Sequence of chain 1.A:
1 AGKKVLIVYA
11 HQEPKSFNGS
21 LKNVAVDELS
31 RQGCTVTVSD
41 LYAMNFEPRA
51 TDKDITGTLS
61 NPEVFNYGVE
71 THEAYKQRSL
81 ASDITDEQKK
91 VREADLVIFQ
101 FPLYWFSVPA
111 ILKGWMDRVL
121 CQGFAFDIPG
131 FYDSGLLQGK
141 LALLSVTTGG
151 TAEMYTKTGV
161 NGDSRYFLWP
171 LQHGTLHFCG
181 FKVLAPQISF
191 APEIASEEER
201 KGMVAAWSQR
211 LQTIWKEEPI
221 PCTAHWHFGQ

Binding-site contacts:
Ligand atom C5 contacts residue FAD1 of chain 1.D at 3.7 Å.
Ligand atom O13 contacts residue TYR155 of chain 1.A at 4.0 Å.
Ligand atom C11 contacts residue PHE106 of chain 1.A at 3.5 Å (hydrophobic).
Ligand atom C7 contacts residue PHE178 of chain 1.B at 3.4 Å (hydrophobic).
Ligand atom C8 contacts residue TYR155 of chain 1.A at 3.9 Å (hydrophobic).
Ligand atom C9 contacts residue ASN161 of chain 1.A at 3.6 Å.
Ligand atom C6 contacts residue FAD1 of chain 1.D at 3.3 Å.
Ligand atom C7 contacts residue FAD1 of chain 1.D at 3.4 Å.
Ligand atom O13 contacts residue ASN161 of chain 1.A at 2.8 Å (h-bond).
Ligand atom C8 contacts residue PHE106 of chain 1.A at 4.0 Å (hydrophobic).
Ligand atom N10 contacts residue GLY150 of chain 1.A at 4.1 Å.
Ligand atom C2 contacts residue FAD1 of chain 1.D at 3.4 Å.
Ligand atom C1 contacts residue PHE178 of chain 1.B at 3.5 Å (hydrophobic).
Ligand atom C11 contacts residue GLY174 of chain 1.B at 3.1 Å.
Ligand atom C8 contacts residue FAD1 of chain 1.D at 3.5 Å.
Ligand atom C11 contacts residue FAD1 of chain 1.D at 3.3 Å.
Ligand atom C4 contacts residue FAD1 of chain 1.D at 3.6 Å.
Ligand atom C6 contacts residue PHE178 of chain 1.B at 3.8 Å (hydrophobic).
Ligand atom C9 contacts residue FAD1 of chain 1.D at 3.5 Å.
Ligand atom C6 contacts residue TRP105 of chain 1.A at 3.8 Å (hydrophobic).
Ligand atom O13 contacts residue GLY150 of chain 1.A at 3.4 Å.
Ligand atom C3 contacts residue PHE178 of chain 1.B at 3.6 Å (hydrophobic).
Ligand atom C9 contacts residue TYR155 of chain 1.A at 4.0 Å (hydrophobic).
Ligand atom C12 contacts residue GLY149 of chain 1.A at 3.6 Å.
Ligand atom C2 contacts residue PHE178 of chain 1.B at 3.4 Å (hydrophobic).
Ligand atom O13 contacts residue FAD1 of chain 1.D at 3.7 Å.
Ligand atom C1 contacts residue FAD1 of chain 1.D at 3.4 Å.
Ligand atom C3 contacts residue FAD1 of chain 1.D at 3.6 Å.
Ligand atom C11 contacts residue PHE178 of chain 1.B at 3.5 Å (hydrophobic).
Ligand atom C5 contacts residue PHE126 of chain 1.B at 3.5 Å (hydrophobic).
Ligand atom N10 contacts residue PHE178 of chain 1.B at 4.1 Å.
Ligand atom C12 contacts residue FAD1 of chain 1.D at 4.0 Å.
Ligand atom C9 contacts residue PHE178 of chain 1.B at 4.0 Å (hydrophobic).
Ligand atom C1 contacts residue TRP105 of chain 1.A at 3.5 Å (hydrophobic).
Ligand atom C12 contacts residue GLY150 of chain 1.A at 3.4 Å.
Ligand atom N10 contacts residue FAD1 of chain 1.D at 3.5 Å.
Ligand atom C8 contacts residue PHE178 of chain 1.B at 3.5 Å (hydrophobic).
Ligand atom C6 contacts residue PHE126 of chain 1.B at 3.8 Å (hydrophobic).
Ligand atom C8 contacts residue ASN161 of chain 1.A at 3.5 Å.
Ligand atom C7 contacts residue PHE106 of chain 1.A at 4.1 Å (hydrophobic).

This small molecule binds to this protein.
Small molecule (SMILES): Cc1cc(=O)n(C)c2ccccc12

Sequence of chain 1.B:
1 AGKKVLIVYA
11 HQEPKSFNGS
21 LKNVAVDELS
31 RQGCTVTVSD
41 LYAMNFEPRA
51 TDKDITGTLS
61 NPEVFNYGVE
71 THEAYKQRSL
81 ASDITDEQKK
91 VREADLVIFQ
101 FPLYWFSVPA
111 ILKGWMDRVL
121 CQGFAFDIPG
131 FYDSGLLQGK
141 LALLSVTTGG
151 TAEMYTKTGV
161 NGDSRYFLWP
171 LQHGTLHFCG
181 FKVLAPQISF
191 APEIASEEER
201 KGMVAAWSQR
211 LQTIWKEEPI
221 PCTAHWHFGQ